Binding-site contacts:
Ligand atom O5 contacts residue TYR25 of chain 1.B at 3.8 Å.
Ligand atom C6 contacts residue TYR25 of chain 1.B at 4.0 Å (hydrophobic).
Ligand atom C5 contacts residue ASN58 of chain 1.B at 3.6 Å.
Ligand atom O6 contacts residue TYR25 of chain 1.B at 3.8 Å.
Ligand atom C4 contacts residue ASN58 of chain 1.B at 4.2 Å.
Ligand atom C7 contacts residue ASN58 of chain 1.B at 3.3 Å.
Ligand atom N2 contacts residue TYR25 of chain 1.B at 4.3 Å.
Ligand atom C2 contacts residue ASN58 of chain 1.B at 2.5 Å.
Ligand atom O5 contacts residue ASN58 of chain 1.B at 2.3 Å (h-bond).
Ligand atom C5 contacts residue TYR25 of chain 1.B at 3.9 Å (hydrophobic).
Ligand atom C1 contacts residue ASN58 of chain 1.B at 1.4 Å.
Ligand atom C3 contacts residue ASN58 of chain 1.B at 3.8 Å.
Ligand atom C8 contacts residue ASN58 of chain 1.B at 4.2 Å.
Ligand atom C3 contacts residue TYR25 of chain 1.B at 4.5 Å (hydrophobic).
Ligand atom C1 contacts residue TYR25 of chain 1.B at 3.6 Å (hydrophobic).
Ligand atom C2 contacts residue TYR25 of chain 1.B at 4.5 Å (hydrophobic).
Ligand atom O7 contacts residue ASN58 of chain 1.B at 3.2 Å (h-bond).
Ligand atom N2 contacts residue ASN58 of chain 1.B at 2.9 Å (h-bond).

This protein binds this small molecule.
Small molecule (SMILES): CC(=O)N[C@@H]1[C@@H](O)[C@H](O)[C@@H](CO)O[C@H]1O

Sequence of chain 1.B:
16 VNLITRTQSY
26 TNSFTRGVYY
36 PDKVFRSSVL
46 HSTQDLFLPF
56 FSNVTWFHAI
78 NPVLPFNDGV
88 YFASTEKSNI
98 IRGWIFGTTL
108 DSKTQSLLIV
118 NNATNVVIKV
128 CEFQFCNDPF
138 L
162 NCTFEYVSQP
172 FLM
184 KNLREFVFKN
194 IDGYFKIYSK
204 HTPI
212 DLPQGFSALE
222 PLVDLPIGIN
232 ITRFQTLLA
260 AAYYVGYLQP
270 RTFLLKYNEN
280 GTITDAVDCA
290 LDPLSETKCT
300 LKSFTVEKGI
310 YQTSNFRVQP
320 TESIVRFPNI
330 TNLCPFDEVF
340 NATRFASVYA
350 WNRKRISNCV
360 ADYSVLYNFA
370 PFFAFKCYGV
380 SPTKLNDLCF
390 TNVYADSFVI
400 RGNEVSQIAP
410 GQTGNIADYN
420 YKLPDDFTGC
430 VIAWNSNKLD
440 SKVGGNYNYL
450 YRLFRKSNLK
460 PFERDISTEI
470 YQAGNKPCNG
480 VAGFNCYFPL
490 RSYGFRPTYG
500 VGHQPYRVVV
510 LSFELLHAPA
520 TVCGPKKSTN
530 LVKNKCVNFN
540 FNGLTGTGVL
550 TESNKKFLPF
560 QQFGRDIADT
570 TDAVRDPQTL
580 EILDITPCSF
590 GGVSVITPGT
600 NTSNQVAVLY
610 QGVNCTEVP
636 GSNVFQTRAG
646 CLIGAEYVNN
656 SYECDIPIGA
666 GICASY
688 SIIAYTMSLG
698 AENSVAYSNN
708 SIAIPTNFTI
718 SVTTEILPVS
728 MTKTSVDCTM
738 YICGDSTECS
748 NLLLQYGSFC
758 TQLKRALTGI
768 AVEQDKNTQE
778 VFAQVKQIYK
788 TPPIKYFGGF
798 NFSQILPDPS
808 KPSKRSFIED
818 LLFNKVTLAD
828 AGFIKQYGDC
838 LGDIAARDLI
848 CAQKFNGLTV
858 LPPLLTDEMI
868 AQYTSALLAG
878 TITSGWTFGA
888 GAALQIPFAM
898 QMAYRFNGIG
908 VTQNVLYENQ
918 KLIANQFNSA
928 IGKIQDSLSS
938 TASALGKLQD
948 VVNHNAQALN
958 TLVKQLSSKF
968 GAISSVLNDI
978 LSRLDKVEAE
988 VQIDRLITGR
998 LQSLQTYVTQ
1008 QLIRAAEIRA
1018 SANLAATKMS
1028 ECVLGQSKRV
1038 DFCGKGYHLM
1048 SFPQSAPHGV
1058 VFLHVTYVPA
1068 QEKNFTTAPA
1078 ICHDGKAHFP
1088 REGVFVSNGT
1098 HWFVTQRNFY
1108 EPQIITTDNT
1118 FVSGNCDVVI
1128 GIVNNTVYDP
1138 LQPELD